A protein and the small-molecule ligand that binds it are described below.
Small molecule (SMILES): CC(=O)N[C@@H]1[C@@H](O)[C@H](O)[C@@H](CO)O[C@H]1O

Sequence of chain 1.A:
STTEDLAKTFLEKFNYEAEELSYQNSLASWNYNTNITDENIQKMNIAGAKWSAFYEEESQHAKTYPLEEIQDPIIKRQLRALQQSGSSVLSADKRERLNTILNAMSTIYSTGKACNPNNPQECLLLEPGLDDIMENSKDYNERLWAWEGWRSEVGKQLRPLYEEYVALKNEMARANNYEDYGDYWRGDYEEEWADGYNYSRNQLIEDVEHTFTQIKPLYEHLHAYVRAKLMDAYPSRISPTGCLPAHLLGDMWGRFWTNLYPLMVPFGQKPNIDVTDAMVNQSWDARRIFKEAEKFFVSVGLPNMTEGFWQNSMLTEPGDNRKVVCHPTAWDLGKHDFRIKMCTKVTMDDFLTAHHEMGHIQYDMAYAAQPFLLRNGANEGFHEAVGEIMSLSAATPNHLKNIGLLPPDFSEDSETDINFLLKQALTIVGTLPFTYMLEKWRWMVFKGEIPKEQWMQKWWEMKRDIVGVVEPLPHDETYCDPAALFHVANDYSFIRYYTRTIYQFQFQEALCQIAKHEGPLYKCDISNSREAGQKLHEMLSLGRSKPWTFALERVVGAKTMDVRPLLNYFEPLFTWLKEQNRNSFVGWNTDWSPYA

Binding-site contacts:
Ligand atom C3 contacts residue ASN53 of chain 1.A at 3.8 Å.
Ligand atom C8 contacts residue ARG340 of chain 1.A at 3.7 Å.
Ligand atom C1 contacts residue ASN53 of chain 1.A at 1.4 Å.
Ligand atom C7 contacts residue ARG340 of chain 1.A at 4.1 Å.
Ligand atom C7 contacts residue ASN53 of chain 1.A at 4.0 Å.
Ligand atom O3 contacts residue ARG340 of chain 1.A at 4.2 Å.
Ligand atom N2 contacts residue ARG340 of chain 1.A at 3.2 Å (salt-bridge).
Ligand atom N2 contacts residue ASN53 of chain 1.A at 2.9 Å (h-bond).
Ligand atom C1 contacts residue ARG340 of chain 1.A at 3.7 Å.
Ligand atom O5 contacts residue ASN53 of chain 1.A at 2.4 Å (h-bond).
Ligand atom C4 contacts residue ASN53 of chain 1.A at 4.2 Å.
Ligand atom C3 contacts residue ARG340 of chain 1.A at 3.4 Å.
Ligand atom C5 contacts residue ASN53 of chain 1.A at 3.7 Å.
Ligand atom C2 contacts residue ASN53 of chain 1.A at 2.5 Å.
Ligand atom C2 contacts residue ARG340 of chain 1.A at 3.6 Å.
Ligand atom C4 contacts residue ARG340 of chain 1.A at 4.5 Å.